The small molecule below binds the protein below.
Small molecule (SMILES): CC(=O)N[C@H]1[C@H](O[C@H]2[C@H](O)[C@@H](NC(C)=O)CO[C@@H]2CO)O[C@H](CO)[C@@H](O)[C@@H]1O

Sequence of chain 2.A:
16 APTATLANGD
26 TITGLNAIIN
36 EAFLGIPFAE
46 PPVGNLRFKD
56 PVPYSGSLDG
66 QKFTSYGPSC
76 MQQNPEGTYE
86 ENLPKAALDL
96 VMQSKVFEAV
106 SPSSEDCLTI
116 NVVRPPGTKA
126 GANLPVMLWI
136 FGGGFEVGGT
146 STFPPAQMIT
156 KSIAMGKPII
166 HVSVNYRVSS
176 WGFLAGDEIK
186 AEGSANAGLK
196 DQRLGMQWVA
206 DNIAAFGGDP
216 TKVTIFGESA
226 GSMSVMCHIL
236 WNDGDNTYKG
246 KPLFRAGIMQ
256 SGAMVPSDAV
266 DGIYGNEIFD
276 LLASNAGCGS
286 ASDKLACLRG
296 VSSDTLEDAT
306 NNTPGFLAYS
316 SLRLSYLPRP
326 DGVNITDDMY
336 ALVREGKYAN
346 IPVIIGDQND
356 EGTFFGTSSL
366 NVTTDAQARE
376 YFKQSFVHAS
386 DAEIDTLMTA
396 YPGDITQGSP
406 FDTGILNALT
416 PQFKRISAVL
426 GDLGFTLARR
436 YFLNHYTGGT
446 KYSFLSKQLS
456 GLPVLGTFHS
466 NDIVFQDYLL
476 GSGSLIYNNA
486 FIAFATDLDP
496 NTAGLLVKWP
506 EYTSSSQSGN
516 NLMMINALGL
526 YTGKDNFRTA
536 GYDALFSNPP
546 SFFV

Binding-site contacts:
Ligand atom C7 contacts residue TYR84 of chain 2.A at 3.2 Å (hydrophobic).
Ligand atom C7 contacts residue ASN366 of chain 2.A at 3.2 Å.
Ligand atom O7 contacts residue TYR84 of chain 2.A at 3.6 Å (h-bond).
Ligand atom N2 contacts residue TYR314 of chain 2.A at 3.4 Å (h-bond).
Ligand atom O4 contacts residue TYR314 of chain 2.A at 4.2 Å.
Ligand atom N2 contacts residue TYR84 of chain 2.A at 3.5 Å (h-bond).
Ligand atom C2 contacts residue TYR84 of chain 2.A at 4.1 Å (hydrophobic).
Ligand atom C2 contacts residue GLU85 of chain 2.A at 3.8 Å.
Ligand atom N2 contacts residue ASN366 of chain 2.A at 2.8 Å (h-bond).
Ligand atom C8 contacts residue SER315 of chain 2.A at 3.9 Å.
Ligand atom O5 contacts residue TYR314 of chain 2.A at 4.0 Å.
Ligand atom C3 contacts residue GLU85 of chain 2.A at 4.1 Å.
Ligand atom O7 contacts residue TYR314 of chain 2.A at 4.1 Å.
Ligand atom C3 contacts residue TYR84 of chain 2.A at 3.8 Å (hydrophobic).
Ligand atom N2 contacts residue GLU85 of chain 2.A at 2.9 Å (salt-bridge).
Ligand atom C8 contacts residue TYR314 of chain 2.A at 4.1 Å (hydrophobic).
Ligand atom C2 contacts residue TYR314 of chain 2.A at 4.1 Å (hydrophobic).
Ligand atom C6 contacts residue TYR314 of chain 2.A at 3.9 Å (hydrophobic).
Ligand atom O7 contacts residue GLN379 of chain 2.A at 4.0 Å.
Ligand atom C4 contacts residue ASN366 of chain 2.A at 4.2 Å.
Ligand atom C8 contacts residue TYR84 of chain 2.A at 3.4 Å (hydrophobic).
Ligand atom C8 contacts residue GLN372 of chain 2.A at 3.8 Å.
Ligand atom C2 contacts residue ASN366 of chain 2.A at 2.5 Å.
Ligand atom C3 contacts residue TYR314 of chain 2.A at 3.9 Å (hydrophobic).
Ligand atom C8 contacts residue VAL367 of chain 2.A at 4.3 Å (hydrophobic).
Ligand atom C8 contacts residue ASN366 of chain 2.A at 3.8 Å.
Ligand atom C1 contacts residue TYR314 of chain 2.A at 3.6 Å (hydrophobic).
Ligand atom O7 contacts residue ASN366 of chain 2.A at 3.3 Å (h-bond).
Ligand atom O3 contacts residue TYR84 of chain 2.A at 2.8 Å (h-bond).
Ligand atom C5 contacts residue TYR314 of chain 2.A at 3.7 Å (hydrophobic).
Ligand atom C1 contacts residue GLU85 of chain 2.A at 3.7 Å.
Ligand atom C5 contacts residue ASN366 of chain 2.A at 3.8 Å.
Ligand atom O5 contacts residue ASN366 of chain 2.A at 2.5 Å (h-bond).
Ligand atom C7 contacts residue TYR314 of chain 2.A at 4.1 Å (hydrophobic).
Ligand atom C7 contacts residue GLU85 of chain 2.A at 3.7 Å.
Ligand atom O6 contacts residue GLU85 of chain 2.A at 2.6 Å (salt-bridge).
Ligand atom C3 contacts residue ASN366 of chain 2.A at 3.8 Å.
Ligand atom C1 contacts residue ASN366 of chain 2.A at 1.5 Å.
Ligand atom C8 contacts residue GLU85 of chain 2.A at 3.5 Å.
Ligand atom C6 contacts residue GLU85 of chain 2.A at 3.2 Å.